Sequence of chain 1.A:
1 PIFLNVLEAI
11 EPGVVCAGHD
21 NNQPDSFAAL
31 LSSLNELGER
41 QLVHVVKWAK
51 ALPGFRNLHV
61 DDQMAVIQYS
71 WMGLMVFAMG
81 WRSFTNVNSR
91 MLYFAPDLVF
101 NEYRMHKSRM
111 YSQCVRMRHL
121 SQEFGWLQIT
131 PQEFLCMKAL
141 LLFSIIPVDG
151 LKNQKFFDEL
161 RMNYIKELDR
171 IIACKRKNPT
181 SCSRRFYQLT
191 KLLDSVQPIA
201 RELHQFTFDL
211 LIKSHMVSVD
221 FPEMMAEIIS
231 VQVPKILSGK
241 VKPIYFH

Binding-site contacts:
Ligand atom C3 contacts residue PHE94 of chain 1.A at 3.7 Å (hydrophobic).
Ligand atom F1 contacts residue MET79 of chain 1.A at 3.5 Å.
Ligand atom C11 contacts residue ASN35 of chain 1.A at 3.5 Å.
Ligand atom N8 contacts residue PHE94 of chain 1.A at 3.7 Å.
Ligand atom C18 contacts residue TRP71 of chain 1.A at 3.6 Å (hydrophobic).
Ligand atom F2 contacts residue VAL76 of chain 1.A at 3.1 Å.
Ligand atom O11 contacts residue LEU34 of chain 1.A at 3.1 Å (h-bond).
Ligand atom C1 contacts residue GLY38 of chain 1.A at 3.6 Å.
Ligand atom O23 contacts residue ILE228 of chain 1.A at 3.6 Å.
Ligand atom O11 contacts residue ASN35 of chain 1.A at 2.6 Å (h-bond).
Ligand atom O1 contacts residue MET75 of chain 1.A at 2.9 Å (h-bond).
Ligand atom C19 contacts residue TRP71 of chain 1.A at 3.4 Å (hydrophobic).
Ligand atom C2 contacts residue LEU37 of chain 1.A at 3.6 Å (hydrophobic).
Ligand atom O2 contacts residue ARG82 of chain 1.A at 3.1 Å (salt-bridge).
Ligand atom C13 contacts residue THR207 of chain 1.A at 3.5 Å.
Ligand atom C20 contacts residue TRP71 of chain 1.A at 3.7 Å (hydrophobic).
Ligand atom O10 contacts residue MET72 of chain 1.A at 3.7 Å.
Ligand atom C1 contacts residue LEU34 of chain 1.A at 3.3 Å (hydrophobic).
Ligand atom F1 contacts residue PHE94 of chain 1.A at 3.2 Å.
Ligand atom C17 contacts residue MET225 of chain 1.A at 3.7 Å (hydrophobic).
Ligand atom C21 contacts residue MET72 of chain 1.A at 3.3 Å (hydrophobic).
Ligand atom F1 contacts residue MET117 of chain 1.A at 3.8 Å.
Ligand atom C23 contacts residue VAL233 of chain 1.A at 3.6 Å (hydrophobic).
Ligand atom O2 contacts residue PHE94 of chain 1.A at 3.5 Å (h-bond).
Ligand atom F2 contacts residue MET75 of chain 1.A at 3.2 Å.
Ligand atom C12 contacts residue ASN35 of chain 1.A at 3.5 Å.
Ligand atom N22 contacts residue TRP71 of chain 1.A at 3.3 Å.
Ligand atom C16 contacts residue MET225 of chain 1.A at 3.6 Å (hydrophobic).
Ligand atom O14 contacts residue MET225 of chain 1.A at 3.1 Å.
Ligand atom O23 contacts residue VAL233 of chain 1.A at 3.2 Å.
Ligand atom O23 contacts residue ILE229 of chain 1.A at 3.5 Å.
Ligand atom F3 contacts residue LEU203 of chain 1.A at 3.3 Å.
Ligand atom O1 contacts residue MET79 of chain 1.A at 2.9 Å.
Ligand atom C23 contacts residue TRP71 of chain 1.A at 3.7 Å (hydrophobic).
Ligand atom N9 contacts residue LEU34 of chain 1.A at 3.2 Å (h-bond).
Ligand atom C18 contacts residue ILE229 of chain 1.A at 3.6 Å (hydrophobic).
Ligand atom O2 contacts residue GLN41 of chain 1.A at 2.6 Å (h-bond).
Ligand atom C6 contacts residue LEU34 of chain 1.A at 3.7 Å (hydrophobic).
Ligand atom C20 contacts residue MET72 of chain 1.A at 3.5 Å (hydrophobic).
Ligand atom C24 contacts residue GLN68 of chain 1.A at 3.1 Å.

The small molecule below binds the protein below.
Small molecule (SMILES): CC(=O)Nc1ccc(OC[C@](C)(O)C(=O)Nc2ccc([N+](=O)[O-])c(C(F)(F)F)c2)cc1